Binding-site contacts:
Ligand atom C3' contacts residue GLN111 of chain 1.B at 4.4 Å.
Ligand atom O2 contacts residue LYS48 of chain 1.B at 4.2 Å.
Ligand atom C9 contacts residue GLN111 of chain 1.B at 4.0 Å.
Ligand atom C7 contacts residue GLN111 of chain 1.B at 3.8 Å.
Ligand atom O53 contacts residue LYS54 of chain 1.B at 3.5 Å.
Ligand atom O41 contacts residue LYS54 of chain 1.B at 4.2 Å.
Ligand atom OP1 contacts residue TRP56 of chain 1.B at 3.3 Å (h-bond).
Ligand atom O1 contacts residue LYS48 of chain 1.B at 3.3 Å (salt-bridge).
Ligand atom P5 contacts residue LYS54 of chain 1.B at 3.8 Å.
Ligand atom O51 contacts residue LYS54 of chain 1.B at 2.8 Å (salt-bridge).
Ligand atom O2 contacts residue TRP56 of chain 1.B at 3.3 Å (h-bond).
Ligand atom O7 contacts residue GLN111 of chain 1.B at 2.8 Å (h-bond).
Ligand atom C7 contacts residue TRP56 of chain 1.B at 3.7 Å (hydrophobic).
Ligand atom P1 contacts residue LYS48 of chain 1.B at 4.0 Å.
Ligand atom C6 contacts residue LYS48 of chain 1.B at 3.7 Å.
Ligand atom O1 contacts residue TRP56 of chain 1.B at 3.9 Å.
Ligand atom C8 contacts residue TRP56 of chain 1.B at 3.5 Å (hydrophobic).
Ligand atom OP2 contacts residue TRP56 of chain 1.B at 3.5 Å.
Ligand atom C1 contacts residue LYS48 of chain 1.B at 4.1 Å.
Ligand atom OP2 contacts residue LYS48 of chain 1.B at 3.3 Å (salt-bridge).
Ligand atom C3' contacts residue TRP56 of chain 1.B at 4.0 Å (hydrophobic).
Ligand atom P1 contacts residue TRP56 of chain 1.B at 4.1 Å.
Ligand atom C8 contacts residue GLN111 of chain 1.B at 4.5 Å.
Ligand atom O6 contacts residue LYS48 of chain 1.B at 2.9 Å (salt-bridge).
Ligand atom C2 contacts residue TRP56 of chain 1.B at 4.3 Å (hydrophobic).
Ligand atom O2 contacts residue LYS54 of chain 1.B at 4.2 Å.
Ligand atom C10 contacts residue TRP56 of chain 1.B at 4.1 Å (hydrophobic).
Ligand atom O7 contacts residue TRP56 of chain 1.B at 4.1 Å.
Ligand atom C9 contacts residue TRP56 of chain 1.B at 3.9 Å (hydrophobic).
Ligand atom O2' contacts residue TRP56 of chain 1.B at 3.8 Å.
Ligand atom O6 contacts residue LYS54 of chain 1.B at 4.2 Å.
Ligand atom O5 contacts residue LYS54 of chain 1.B at 4.0 Å.

Sequence of chain 1.B:
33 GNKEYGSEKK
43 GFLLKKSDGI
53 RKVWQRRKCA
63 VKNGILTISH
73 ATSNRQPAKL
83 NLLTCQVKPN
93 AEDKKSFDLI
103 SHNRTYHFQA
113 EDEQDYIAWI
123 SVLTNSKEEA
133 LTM

This small molecule binds to this protein.
Small molecule (SMILES): CCCC(=O)OC[C@H](COP(=O)(O)O[C@@H]1[C@H](O)[C@H](O)[C@@H](OP(=O)(O)O)[C@H](OP(=O)(O)O)[C@H]1O)OC(=O)CCC